Binding-site contacts:
Ligand atom O4 contacts residue ASN260 of chain 1.I at 3.6 Å (h-bond).
Ligand atom O6 contacts residue ASN218 of chain 1.I at 4.0 Å.
Ligand atom N2 contacts residue ASN218 of chain 1.I at 2.9 Å (h-bond).
Ligand atom C6 contacts residue ILE256 of chain 1.I at 4.3 Å (hydrophobic).
Ligand atom O6 contacts residue GLU259 of chain 1.I at 4.5 Å.
Ligand atom O4 contacts residue LEU261 of chain 1.I at 3.9 Å.
Ligand atom O6 contacts residue SER258 of chain 1.I at 2.3 Å (h-bond).
Ligand atom C6 contacts residue SER258 of chain 1.I at 3.4 Å.
Ligand atom C2 contacts residue ASN218 of chain 1.I at 2.4 Å.
Ligand atom O5 contacts residue ASN218 of chain 1.I at 2.4 Å (h-bond).
Ligand atom C6 contacts residue LEU261 of chain 1.I at 3.8 Å (hydrophobic).
Ligand atom C1 contacts residue ASN218 of chain 1.I at 1.4 Å.
Ligand atom C5 contacts residue ASN218 of chain 1.I at 3.7 Å.
Ligand atom C8 contacts residue ASN218 of chain 1.I at 4.4 Å.
Ligand atom C3 contacts residue ASN218 of chain 1.I at 3.8 Å.
Ligand atom O7 contacts residue ASN218 of chain 1.I at 3.3 Å.
Ligand atom O7 contacts residue THR220 of chain 1.I at 3.4 Å (h-bond).
Ligand atom C5 contacts residue SER258 of chain 1.I at 4.4 Å.
Ligand atom C7 contacts residue ASN218 of chain 1.I at 3.3 Å.
Ligand atom C4 contacts residue ASN218 of chain 1.I at 4.2 Å.
Ligand atom C7 contacts residue THR220 of chain 1.I at 4.5 Å.
Ligand atom O6 contacts residue ILE256 of chain 1.I at 4.4 Å.
Ligand atom C4 contacts residue SER258 of chain 1.I at 4.4 Å.
Ligand atom O6 contacts residue ARG257 of chain 1.I at 3.9 Å.
Ligand atom O6 contacts residue TRP88 of chain 1.I at 4.4 Å.
Ligand atom C5 contacts residue LEU261 of chain 1.I at 4.2 Å (hydrophobic).

Sequence of chain 1.I:
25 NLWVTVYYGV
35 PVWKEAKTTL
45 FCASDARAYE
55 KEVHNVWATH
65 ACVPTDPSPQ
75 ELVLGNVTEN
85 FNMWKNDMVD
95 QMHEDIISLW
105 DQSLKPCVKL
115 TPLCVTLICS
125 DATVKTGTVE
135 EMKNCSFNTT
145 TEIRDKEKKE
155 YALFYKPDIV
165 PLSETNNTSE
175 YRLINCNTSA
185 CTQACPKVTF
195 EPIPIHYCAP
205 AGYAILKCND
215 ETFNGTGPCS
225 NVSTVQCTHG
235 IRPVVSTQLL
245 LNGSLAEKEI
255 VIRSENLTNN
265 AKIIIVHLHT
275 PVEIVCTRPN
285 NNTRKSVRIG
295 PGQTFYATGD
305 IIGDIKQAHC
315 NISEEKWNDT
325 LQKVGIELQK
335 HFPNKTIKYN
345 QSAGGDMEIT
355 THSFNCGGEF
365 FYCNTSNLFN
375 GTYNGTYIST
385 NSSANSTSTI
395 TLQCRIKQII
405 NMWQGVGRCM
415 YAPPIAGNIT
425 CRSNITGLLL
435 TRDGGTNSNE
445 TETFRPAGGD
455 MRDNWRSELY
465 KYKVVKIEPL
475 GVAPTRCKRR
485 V

A small-molecule ligand and the protein it binds are described below.
Small molecule (SMILES): CC(=O)N[C@@H]1[C@@H](O)[C@H](O)[C@@H](CO)O[C@H]1O